Sequence of chain 1.C:
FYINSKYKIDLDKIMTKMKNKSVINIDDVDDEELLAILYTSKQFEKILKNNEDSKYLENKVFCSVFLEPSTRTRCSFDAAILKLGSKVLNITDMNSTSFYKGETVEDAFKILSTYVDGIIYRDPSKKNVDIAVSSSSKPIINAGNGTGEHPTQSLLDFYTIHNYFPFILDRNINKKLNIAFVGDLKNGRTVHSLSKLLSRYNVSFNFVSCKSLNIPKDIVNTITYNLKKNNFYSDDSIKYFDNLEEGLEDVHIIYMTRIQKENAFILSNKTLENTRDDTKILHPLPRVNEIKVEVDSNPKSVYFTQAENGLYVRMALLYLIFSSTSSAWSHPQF

Binding-site contacts:
Ligand atom C7 contacts residue LEU113 of chain 1.A at 4.4 Å (hydrophobic).
Ligand atom C4 contacts residue PHE100 of chain 1.A at 3.9 Å (hydrophobic).
Ligand atom C3 contacts residue THR72 of chain 1.C at 3.9 Å.
Ligand atom C4 contacts residue CYS76 of chain 1.C at 4.5 Å (hydrophobic).
Ligand atom C2 contacts residue GLU104 of chain 1.A at 3.6 Å.
Ligand atom C2 contacts residue ALA109 of chain 1.A at 4.2 Å (hydrophobic).
Ligand atom C6 contacts residue ILE112 of chain 1.A at 4.3 Å (hydrophobic).
Ligand atom C2 contacts residue PHE100 of chain 1.A at 3.2 Å (hydrophobic).
Ligand atom C6 contacts residue LEU113 of chain 1.A at 3.6 Å (hydrophobic).
Ligand atom C7 contacts residue ILE112 of chain 1.A at 4.5 Å (hydrophobic).
Ligand atom C9 contacts residue THR72 of chain 1.C at 4.1 Å.
Ligand atom C5 contacts residue LEU113 of chain 1.A at 4.1 Å (hydrophobic).
Ligand atom C3 contacts residue ARG73 of chain 1.C at 4.5 Å.
Ligand atom C5 contacts residue ARG73 of chain 1.C at 3.9 Å.
Ligand atom N1 contacts residue GLU104 of chain 1.A at 3.0 Å (salt-bridge).
Ligand atom C9 contacts residue ARG73 of chain 1.C at 4.1 Å.
Ligand atom N1 contacts residue ALA109 of chain 1.A at 3.2 Å.
Ligand atom C5 contacts residue THR72 of chain 1.C at 4.3 Å.
Ligand atom C3 contacts residue PHE100 of chain 1.A at 3.4 Å (hydrophobic).
Ligand atom C4 contacts residue THR72 of chain 1.C at 3.6 Å.
Ligand atom C8 contacts residue GLU104 of chain 1.A at 4.0 Å.
Ligand atom C4 contacts residue ARG73 of chain 1.C at 3.7 Å.
Ligand atom C9 contacts residue PHE100 of chain 1.A at 3.8 Å (hydrophobic).
Ligand atom C8 contacts residue PHE100 of chain 1.A at 4.4 Å (hydrophobic).
Ligand atom C6 contacts residue ARG73 of chain 1.C at 4.3 Å.
Ligand atom C7 contacts residue ALA109 of chain 1.A at 3.2 Å (hydrophobic).
Ligand atom C6 contacts residue ALA109 of chain 1.A at 3.5 Å (hydrophobic).
Ligand atom C8 contacts residue ALA109 of chain 1.A at 3.6 Å (hydrophobic).

Sequence of chain 1.A:
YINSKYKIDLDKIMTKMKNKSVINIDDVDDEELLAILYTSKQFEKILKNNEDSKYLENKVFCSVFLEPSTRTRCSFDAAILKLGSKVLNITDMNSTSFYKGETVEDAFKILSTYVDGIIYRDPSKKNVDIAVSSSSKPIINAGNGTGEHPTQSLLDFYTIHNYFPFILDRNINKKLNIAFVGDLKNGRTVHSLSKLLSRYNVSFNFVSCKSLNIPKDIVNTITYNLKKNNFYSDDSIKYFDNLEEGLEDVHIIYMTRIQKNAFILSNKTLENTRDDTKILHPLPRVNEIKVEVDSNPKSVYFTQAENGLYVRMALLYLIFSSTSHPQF

This protein binds this small molecule.
Small molecule (SMILES): c1ccc2[nH]ccc2c1